Binding-site contacts:
Ligand atom N contacts residue PHE102 of chain 3.A at 3.2 Å (h-bond).
Ligand atom N contacts residue ILE41 of chain 3.A at 2.9 Å (h-bond).
Ligand atom CA contacts residue ILE41 of chain 3.A at 3.5 Å (hydrophobic).
Ligand atom OE1 contacts residue THR99 of chain 3.A at 3.4 Å.
Ligand atom OE1 contacts residue LYS101 of chain 3.A at 3.4 Å.
Ligand atom CB contacts residue ASP94 of chain 3.A at 3.1 Å.
Ligand atom C contacts residue THR100 of chain 3.A at 3.3 Å.
Ligand atom CA contacts residue ASP94 of chain 3.A at 3.3 Å.
Ligand atom CB contacts residue ASP94 of chain 3.A at 3.4 Å.
Ligand atom O contacts residue LYS101 of chain 3.A at 3.4 Å.
Ligand atom CD1 contacts residue THR42 of chain 3.A at 3.4 Å.
Ligand atom O contacts residue THR100 of chain 3.A at 2.9 Å (h-bond).
Ligand atom N contacts residue ASP94 of chain 3.A at 3.2 Å (salt-bridge).
Ligand atom N contacts residue THR100 of chain 3.A at 2.6 Å (h-bond).
Ligand atom CG contacts residue ASP94 of chain 3.A at 3.2 Å.
Ligand atom CB contacts residue THR96 of chain 3.A at 3.1 Å.
Ligand atom OD1 contacts residue ASP92 of chain 3.A at 2.5 Å (salt-bridge).
Ligand atom ND2 contacts residue ASP92 of chain 3.A at 3.1 Å (salt-bridge).
Ligand atom CG1 contacts residue THR99 of chain 3.A at 3.0 Å.
Ligand atom O contacts residue ASP94 of chain 3.A at 3.4 Å (salt-bridge).
Ligand atom N contacts residue GLY98 of chain 3.A at 2.9 Å (h-bond).
Ligand atom O contacts residue VAL43 of chain 3.A at 2.7 Å (h-bond).
Ligand atom CG contacts residue ASP92 of chain 3.A at 3.4 Å.
Ligand atom ND2 contacts residue THR96 of chain 3.A at 3.1 Å (h-bond).
Ligand atom CG contacts residue LYS95 of chain 3.A at 3.3 Å.
Ligand atom CD1 contacts residue ILE41 of chain 3.A at 3.5 Å (hydrophobic).
Ligand atom O contacts residue ASP40 of chain 3.A at 3.1 Å.
Ligand atom N contacts residue ASP40 of chain 3.A at 3.3 Å (salt-bridge).
Ligand atom N contacts residue ASP94 of chain 3.A at 3.4 Å (salt-bridge).
Ligand atom CA contacts residue THR99 of chain 3.A at 3.2 Å.
Ligand atom O contacts residue THR42 of chain 3.A at 3.4 Å.
Ligand atom CD contacts residue PHE102 of chain 3.A at 3.1 Å (hydrophobic).
Ligand atom O contacts residue THR44 of chain 3.A at 3.4 Å.
Ligand atom O contacts residue ILE41 of chain 3.A at 3.0 Å (h-bond).
Ligand atom O contacts residue THR99 of chain 3.A at 3.2 Å (h-bond).
Ligand atom O contacts residue PHE102 of chain 3.A at 2.9 Å (h-bond).
Ligand atom N contacts residue VAL43 of chain 3.A at 2.8 Å (h-bond).
Ligand atom CA contacts residue THR100 of chain 3.A at 3.1 Å.
Ligand atom ND2 contacts residue ILE75 of chain 3.A at 2.9 Å (h-bond).
Ligand atom CG1 contacts residue PHE102 of chain 3.A at 3.5 Å (hydrophobic).

Sequence of chain 3.A:
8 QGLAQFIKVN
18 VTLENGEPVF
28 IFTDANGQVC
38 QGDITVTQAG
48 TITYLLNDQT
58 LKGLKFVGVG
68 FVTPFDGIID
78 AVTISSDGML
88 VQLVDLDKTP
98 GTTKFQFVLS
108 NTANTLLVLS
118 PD

A protein and the small-molecule ligand that binds it are described below.
Small molecule (SMILES): CC[C@H](C)[C@H](NC(=O)[C@H](CCC(N)=O)NC(=O)[C@@H]1CCCN1)C(=O)N[C@H](C(=O)N[C@@H](CC(N)=O)C(=O)N[C@@H](CCCN=C(N)N)C(=O)N1CCC[C@H]1C=O)[C@@H](C)CC